Binding-site contacts:
Ligand atom C3 contacts residue THR47 of chain 1.E at 3.9 Å.
Ligand atom O9 contacts residue VAL79 of chain 1.I at 3.4 Å (h-bond).
Ligand atom C6 contacts residue FLC1 of chain 1.S at 3.3 Å.
Ligand atom C5 contacts residue FLC1 of chain 1.S at 3.4 Å.
Ligand atom C7 contacts residue PRO43 of chain 1.E at 4.1 Å (hydrophobic).
Ligand atom C6 contacts residue PRO43 of chain 1.E at 4.3 Å (hydrophobic).
Ligand atom C8 contacts residue HIS123 of chain 1.E at 3.7 Å.
Ligand atom C4 contacts residue THR47 of chain 1.E at 3.8 Å.
Ligand atom C7 contacts residue THR47 of chain 1.E at 4.3 Å.
Ligand atom O9 contacts residue SER78 of chain 1.I at 3.8 Å.
Ligand atom C7 contacts residue ALA44 of chain 1.E at 3.8 Å (hydrophobic).
Ligand atom C1 contacts residue THR47 of chain 1.E at 3.5 Å.
Ligand atom C6 contacts residue THR47 of chain 1.E at 4.3 Å.
Ligand atom C3 contacts residue ALA44 of chain 1.E at 4.4 Å (hydrophobic).
Ligand atom C5 contacts residue THR47 of chain 1.E at 4.0 Å.
Ligand atom C5 contacts residue PRO189 of chain 1.F at 4.4 Å (hydrophobic).
Ligand atom C4 contacts residue FLC1 of chain 1.S at 4.4 Å.
Ligand atom C8 contacts residue ALA44 of chain 1.E at 3.5 Å (hydrophobic).
Ligand atom C4 contacts residue CYS80 of chain 1.I at 4.2 Å (hydrophobic).
Ligand atom C1 contacts residue PHE46 of chain 1.E at 4.0 Å (hydrophobic).
Ligand atom O9 contacts residue CYS80 of chain 1.I at 2.9 Å (h-bond).
Ligand atom C7 contacts residue HIS123 of chain 1.E at 3.7 Å.
Ligand atom C1 contacts residue CYS80 of chain 1.I at 1.7 Å (hydrophobic).
Ligand atom C2 contacts residue CYS80 of chain 1.I at 2.8 Å (hydrophobic).
Ligand atom C8 contacts residue THR47 of chain 1.E at 4.2 Å.
Ligand atom C3 contacts residue CYS80 of chain 1.I at 3.9 Å (hydrophobic).
Ligand atom C4 contacts residue PRO189 of chain 1.F at 4.2 Å (hydrophobic).
Ligand atom C2 contacts residue THR47 of chain 1.E at 4.4 Å.

Sequence of chain 1.F:
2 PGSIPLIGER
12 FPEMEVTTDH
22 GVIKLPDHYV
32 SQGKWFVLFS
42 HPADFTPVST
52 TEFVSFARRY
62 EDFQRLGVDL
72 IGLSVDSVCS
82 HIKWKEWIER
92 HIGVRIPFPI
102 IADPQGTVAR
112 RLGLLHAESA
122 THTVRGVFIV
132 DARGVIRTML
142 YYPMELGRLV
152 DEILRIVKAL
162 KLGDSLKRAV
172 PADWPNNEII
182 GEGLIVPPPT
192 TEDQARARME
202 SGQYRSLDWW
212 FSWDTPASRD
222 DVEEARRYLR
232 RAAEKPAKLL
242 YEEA

Sequence of chain 1.I:
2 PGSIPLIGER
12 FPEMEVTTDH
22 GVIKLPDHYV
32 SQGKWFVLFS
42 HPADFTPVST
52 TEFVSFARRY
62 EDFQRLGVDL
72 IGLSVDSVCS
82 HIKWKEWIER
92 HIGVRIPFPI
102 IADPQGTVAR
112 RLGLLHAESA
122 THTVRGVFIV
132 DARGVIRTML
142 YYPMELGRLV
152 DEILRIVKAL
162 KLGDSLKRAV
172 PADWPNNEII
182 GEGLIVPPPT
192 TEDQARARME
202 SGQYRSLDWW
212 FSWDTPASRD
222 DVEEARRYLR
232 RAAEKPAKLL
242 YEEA

This protein binds this small molecule.
Small molecule (SMILES): O=C(CBr)c1ccccc1

Sequence of chain 1.E:
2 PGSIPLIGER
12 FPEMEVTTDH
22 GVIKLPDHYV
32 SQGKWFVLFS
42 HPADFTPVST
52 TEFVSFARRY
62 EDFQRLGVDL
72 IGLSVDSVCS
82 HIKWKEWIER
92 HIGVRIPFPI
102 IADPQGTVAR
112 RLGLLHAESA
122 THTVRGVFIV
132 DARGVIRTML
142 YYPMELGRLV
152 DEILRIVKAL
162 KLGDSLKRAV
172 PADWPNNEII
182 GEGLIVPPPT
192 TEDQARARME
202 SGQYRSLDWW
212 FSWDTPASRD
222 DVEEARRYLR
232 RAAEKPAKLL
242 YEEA